Sequence of chain 1.V:
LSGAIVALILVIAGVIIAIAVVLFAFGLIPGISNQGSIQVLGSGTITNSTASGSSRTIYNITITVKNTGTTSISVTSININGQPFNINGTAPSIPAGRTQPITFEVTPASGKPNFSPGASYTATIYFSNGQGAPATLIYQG

A protein and the small-molecule ligand that binds it are described below.
Small molecule (SMILES): CC(=O)N[C@H]1[C@H](O[C@H]2[C@H](O)[C@@H](NC(C)=O)CO[C@@H]2CO)O[C@H](CO)[C@@H](O)[C@@H]1O

Binding-site contacts:
Ligand atom N2 contacts residue ASN60 of chain 1.V at 2.8 Å (h-bond).
Ligand atom O5 contacts residue ASN60 of chain 1.V at 2.3 Å (h-bond).
Ligand atom N2 contacts residue SER49 of chain 1.V at 3.4 Å (h-bond).
Ligand atom C1 contacts residue ASN60 of chain 1.V at 1.4 Å.
Ligand atom C5 contacts residue ASN60 of chain 1.V at 3.6 Å.
Ligand atom C7 contacts residue SER49 of chain 1.V at 4.0 Å.
Ligand atom C4 contacts residue ASN60 of chain 1.V at 4.2 Å.
Ligand atom C8 contacts residue ASN48 of chain 1.V at 4.0 Å.
Ligand atom C3 contacts residue ASN60 of chain 1.V at 3.8 Å.
Ligand atom C8 contacts residue THR47 of chain 1.V at 3.8 Å.
Ligand atom C2 contacts residue SER49 of chain 1.V at 4.3 Å.
Ligand atom C1 contacts residue GLU105 of chain 1.V at 3.6 Å.
Ligand atom C8 contacts residue SER49 of chain 1.V at 3.9 Å.
Ligand atom O7 contacts residue ASN60 of chain 1.V at 3.0 Å (h-bond).
Ligand atom O5 contacts residue GLU105 of chain 1.V at 3.7 Å.
Ligand atom C8 contacts residue ASN60 of chain 1.V at 4.3 Å.
Ligand atom C7 contacts residue ASN60 of chain 1.V at 3.1 Å.
Ligand atom O6 contacts residue GLU105 of chain 1.V at 4.0 Å.
Ligand atom C6 contacts residue GLU105 of chain 1.V at 4.2 Å.
Ligand atom C5 contacts residue GLU105 of chain 1.V at 3.5 Å.
Ligand atom C2 contacts residue ASN60 of chain 1.V at 2.4 Å.
Ligand atom C1 contacts residue SER49 of chain 1.V at 4.1 Å.